A small-molecule ligand and the protein it binds are described below.
Small molecule (SMILES): CC(C)C[C@H](NC(=O)[C@H](CC(C)C)NC(=O)[C@@H]1CCCN1C(=O)[C@H](Cc1ccccc1)NC(=O)[C@H](CC(C)C)NC(=O)[C@H](CCCN=C(N)N)NC(=O)[C@@H]1CCCN1C(=O)[C@H](CC(C)C)NC(=O)[C@@H](N)CCC(N)=O)C(=O)O

Sequence of chain 1.D:
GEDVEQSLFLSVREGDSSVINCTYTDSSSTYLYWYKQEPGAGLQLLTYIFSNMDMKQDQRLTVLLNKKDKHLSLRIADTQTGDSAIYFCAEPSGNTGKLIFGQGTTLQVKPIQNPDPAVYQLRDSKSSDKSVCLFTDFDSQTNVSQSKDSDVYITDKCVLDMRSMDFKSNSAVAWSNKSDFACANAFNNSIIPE

Binding-site contacts:
Ligand atom N contacts residue TYR7 of chain 1.A at 2.8 Å (h-bond).
Ligand atom NH1 contacts residue SER28 of chain 1.D at 3.0 Å (h-bond).
Ligand atom CD1 contacts residue ASN29 of chain 1.E at 3.1 Å.
Ligand atom OXT contacts residue TYR84 of chain 1.A at 3.2 Å (h-bond).
Ligand atom N contacts residue ASN77 of chain 1.A at 2.6 Å (h-bond).
Ligand atom C contacts residue ASN77 of chain 1.A at 3.4 Å.
Ligand atom OE1 contacts residue ARG170 of chain 1.A at 2.8 Å (salt-bridge).
Ligand atom O contacts residue TYR84 of chain 1.A at 3.2 Å (h-bond).
Ligand atom N contacts residue EDO1 of chain 1.G at 3.1 Å (h-bond).
Ligand atom CD contacts residue ARG170 of chain 1.A at 3.0 Å.
Ligand atom OXT contacts residue ILE80 of chain 1.A at 3.4 Å.
Ligand atom N contacts residue TYR171 of chain 1.A at 2.9 Å (h-bond).
Ligand atom CZ contacts residue HIS70 of chain 1.A at 3.4 Å.
Ligand atom CG contacts residue ARG170 of chain 1.A at 3.4 Å.
Ligand atom CB contacts residue TRP147 of chain 1.A at 3.2 Å (hydrophobic).
Ligand atom O contacts residue ARG30 of chain 1.E at 2.8 Å (salt-bridge).
Ligand atom N contacts residue MET5 of chain 1.A at 3.4 Å.
Ligand atom O contacts residue LYS66 of chain 1.A at 3.0 Å (salt-bridge).
Ligand atom CA contacts residue TYR7 of chain 1.A at 3.3 Å (hydrophobic).
Ligand atom NH1 contacts residue SER29 of chain 1.D at 3.1 Å (h-bond).
Ligand atom CD1 contacts residue MET45 of chain 1.A at 3.3 Å (hydrophobic).
Ligand atom CB contacts residue ASN77 of chain 1.A at 3.3 Å.
Ligand atom O contacts residue ASN95 of chain 1.D at 2.7 Å (h-bond).
Ligand atom CB contacts residue EDO1 of chain 1.G at 3.4 Å.
Ligand atom NH2 contacts residue SER93 of chain 1.D at 3.4 Å (h-bond).
Ligand atom CD2 contacts residue HIS96 of chain 1.E at 3.4 Å.
Ligand atom CA contacts residue ASN77 of chain 1.A at 3.3 Å.
Ligand atom C contacts residue TYR7 of chain 1.A at 3.3 Å (hydrophobic).
Ligand atom N contacts residue LYS66 of chain 1.A at 3.3 Å (salt-bridge).
Ligand atom O contacts residue LYS66 of chain 1.A at 3.1 Å.
Ligand atom O contacts residue TRP147 of chain 1.A at 2.8 Å (h-bond).
Ligand atom O contacts residue ASN77 of chain 1.A at 3.1 Å (h-bond).
Ligand atom O contacts residue TYR159 of chain 1.A at 2.6 Å (h-bond).
Ligand atom CG contacts residue ASN77 of chain 1.A at 3.3 Å.
Ligand atom NH2 contacts residue GLY94 of chain 1.D at 3.3 Å (h-bond).
Ligand atom O contacts residue THR143 of chain 1.A at 2.7 Å (h-bond).
Ligand atom O contacts residue GLN156 of chain 1.A at 3.0 Å (h-bond).
Ligand atom CD1 contacts residue GLU63 of chain 1.A at 3.3 Å.
Ligand atom NE contacts residue GLY94 of chain 1.D at 3.3 Å (h-bond).
Ligand atom NH2 contacts residue PRO92 of chain 1.D at 3.1 Å (h-bond).

Sequence of chain 1.A:
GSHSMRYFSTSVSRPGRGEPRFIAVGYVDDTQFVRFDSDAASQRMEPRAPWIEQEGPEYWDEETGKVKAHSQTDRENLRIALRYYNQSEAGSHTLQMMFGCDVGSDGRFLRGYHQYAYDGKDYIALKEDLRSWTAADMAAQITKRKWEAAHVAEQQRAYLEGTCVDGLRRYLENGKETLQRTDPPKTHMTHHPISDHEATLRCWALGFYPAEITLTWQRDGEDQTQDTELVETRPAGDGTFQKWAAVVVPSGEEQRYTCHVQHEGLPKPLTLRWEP

Sequence of chain 1.E:
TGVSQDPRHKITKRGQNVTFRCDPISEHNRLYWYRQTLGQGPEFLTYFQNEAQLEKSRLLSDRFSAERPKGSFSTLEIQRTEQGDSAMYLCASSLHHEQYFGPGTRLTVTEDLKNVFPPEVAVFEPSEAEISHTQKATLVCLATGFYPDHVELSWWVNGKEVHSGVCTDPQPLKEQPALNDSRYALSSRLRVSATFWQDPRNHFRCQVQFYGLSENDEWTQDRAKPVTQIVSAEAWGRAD